This small molecule binds to this protein.
Small molecule (SMILES): CC(=O)N[C@@H]1[C@@H](O)[C@H](O)[C@@H](CO)O[C@H]1O

Sequence of chain 2.A:
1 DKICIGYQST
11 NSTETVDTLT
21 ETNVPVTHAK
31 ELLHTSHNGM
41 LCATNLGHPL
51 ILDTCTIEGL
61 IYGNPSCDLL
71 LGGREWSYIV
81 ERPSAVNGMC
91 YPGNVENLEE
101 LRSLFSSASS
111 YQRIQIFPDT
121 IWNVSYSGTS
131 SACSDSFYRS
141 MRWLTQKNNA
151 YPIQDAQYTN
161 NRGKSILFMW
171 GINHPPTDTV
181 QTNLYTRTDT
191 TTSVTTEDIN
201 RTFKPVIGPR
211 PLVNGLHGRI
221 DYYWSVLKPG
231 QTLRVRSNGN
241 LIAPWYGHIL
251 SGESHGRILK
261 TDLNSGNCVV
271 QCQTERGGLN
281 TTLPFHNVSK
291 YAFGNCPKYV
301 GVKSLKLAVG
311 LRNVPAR

Binding-site contacts:
Ligand atom N2 contacts residue ASN11 of chain 2.A at 2.9 Å (h-bond).
Ligand atom C7 contacts residue ASN11 of chain 2.A at 3.3 Å.
Ligand atom C3 contacts residue ASN11 of chain 2.A at 3.8 Å.
Ligand atom C5 contacts residue ASN11 of chain 2.A at 3.7 Å.
Ligand atom O7 contacts residue ASN11 of chain 2.A at 4.4 Å.
Ligand atom C1 contacts residue ASN11 of chain 2.A at 1.4 Å.
Ligand atom O5 contacts residue ASN11 of chain 2.A at 2.4 Å (h-bond).
Ligand atom C4 contacts residue ASN11 of chain 2.A at 4.2 Å.
Ligand atom C8 contacts residue ASN11 of chain 2.A at 3.0 Å.
Ligand atom C2 contacts residue ASN11 of chain 2.A at 2.4 Å.